Sequence of chain 14.F:
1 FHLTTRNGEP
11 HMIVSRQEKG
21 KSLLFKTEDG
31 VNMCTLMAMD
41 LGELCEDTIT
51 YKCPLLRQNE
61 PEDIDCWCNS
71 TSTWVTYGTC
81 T

A protein and the small-molecule ligand that binds it are described below.
Small molecule (SMILES): CC(=O)N[C@@H]1[C@@H](O)[C@H](O)[C@@H](CO)O[C@H]1O

Sequence of chain 14.E:
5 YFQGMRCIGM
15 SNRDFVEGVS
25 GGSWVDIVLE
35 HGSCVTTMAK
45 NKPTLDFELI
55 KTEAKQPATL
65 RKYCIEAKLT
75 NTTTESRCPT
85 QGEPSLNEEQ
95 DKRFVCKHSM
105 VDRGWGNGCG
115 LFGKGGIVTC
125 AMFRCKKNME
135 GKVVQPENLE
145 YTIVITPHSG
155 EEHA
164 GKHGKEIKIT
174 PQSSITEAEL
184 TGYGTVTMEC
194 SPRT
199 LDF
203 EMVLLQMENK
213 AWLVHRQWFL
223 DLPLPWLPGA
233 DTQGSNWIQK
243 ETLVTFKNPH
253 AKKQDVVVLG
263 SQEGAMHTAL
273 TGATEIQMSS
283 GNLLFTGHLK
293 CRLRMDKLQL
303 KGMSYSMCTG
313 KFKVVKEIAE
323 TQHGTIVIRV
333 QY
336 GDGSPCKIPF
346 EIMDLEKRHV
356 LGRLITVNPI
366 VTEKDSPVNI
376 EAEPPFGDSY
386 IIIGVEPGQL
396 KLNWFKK

Binding-site contacts:
Ligand atom O5 contacts residue ASN75 of chain 14.E at 2.1 Å (h-bond).
Ligand atom C2 contacts residue NAG1 of chain 14.Z at 4.1 Å.
Ligand atom C6 contacts residue CYS45 of chain 14.F at 4.4 Å (hydrophobic).
Ligand atom C5 contacts residue ASN75 of chain 14.E at 3.2 Å.
Ligand atom C4 contacts residue NAG1 of chain 14.Z at 2.9 Å.
Ligand atom C3 contacts residue ASN75 of chain 14.E at 3.5 Å.
Ligand atom C2 contacts residue ASN75 of chain 14.E at 2.6 Å.
Ligand atom O6 contacts residue CYS45 of chain 14.F at 3.4 Å (h-bond).
Ligand atom C7 contacts residue ASN75 of chain 14.E at 2.8 Å.
Ligand atom O6 contacts residue THR48 of chain 14.F at 4.0 Å.
Ligand atom O4 contacts residue NAG1 of chain 14.Z at 1.6 Å.
Ligand atom O3 contacts residue NAG1 of chain 14.Z at 2.4 Å (h-bond).
Ligand atom O7 contacts residue MET126 of chain 14.E at 3.1 Å.
Ligand atom C6 contacts residue THR48 of chain 14.F at 4.4 Å.
Ligand atom C8 contacts residue ASN75 of chain 14.E at 3.0 Å.
Ligand atom C8 contacts residue MET126 of chain 14.E at 3.7 Å (hydrophobic).
Ligand atom C3 contacts residue NAG1 of chain 14.Z at 3.3 Å.
Ligand atom O6 contacts residue ASN75 of chain 14.E at 3.8 Å.
Ligand atom N2 contacts residue ASN75 of chain 14.E at 3.0 Å (h-bond).
Ligand atom C7 contacts residue MET126 of chain 14.E at 3.8 Å (hydrophobic).
Ligand atom C1 contacts residue ASN75 of chain 14.E at 1.3 Å.
Ligand atom O6 contacts residue NAG1 of chain 14.Z at 4.1 Å.
Ligand atom O7 contacts residue ASN75 of chain 14.E at 3.2 Å (h-bond).
Ligand atom C5 contacts residue NAG1 of chain 14.Z at 3.7 Å.
Ligand atom C8 contacts residue PHE98 of chain 14.E at 3.6 Å (hydrophobic).
Ligand atom O5 contacts residue THR48 of chain 14.F at 4.0 Å.
Ligand atom C6 contacts residue NAG1 of chain 14.Z at 3.4 Å.
Ligand atom C6 contacts residue ASN75 of chain 14.E at 3.8 Å.
Ligand atom O6 contacts residue GLU46 of chain 14.F at 3.8 Å.
Ligand atom C4 contacts residue ASN75 of chain 14.E at 4.0 Å.